Binding-site contacts:
Ligand atom C7 contacts residue ARG84 of chain 1.C at 3.9 Å.
Ligand atom O7 contacts residue CYS85 of chain 1.C at 3.8 Å.
Ligand atom C8 contacts residue GLY8 of chain 1.C at 4.3 Å.
Ligand atom C4 contacts residue ASN86 of chain 1.C at 4.3 Å.
Ligand atom C2 contacts residue ARG84 of chain 1.C at 4.4 Å.
Ligand atom C7 contacts residue GLY8 of chain 1.C at 3.8 Å.
Ligand atom C2 contacts residue ASN86 of chain 1.C at 2.5 Å.
Ligand atom C5 contacts residue ASN86 of chain 1.C at 3.7 Å.
Ligand atom O7 contacts residue ARG84 of chain 1.C at 3.0 Å (salt-bridge).
Ligand atom O7 contacts residue GLN6 of chain 1.C at 3.3 Å (h-bond).
Ligand atom O5 contacts residue ARG84 of chain 1.C at 3.9 Å.
Ligand atom C7 contacts residue GLN6 of chain 1.C at 3.8 Å.
Ligand atom O7 contacts residue GLY8 of chain 1.C at 2.8 Å (h-bond).
Ligand atom C1 contacts residue ASN86 of chain 1.C at 1.4 Å.
Ligand atom C7 contacts residue ASN86 of chain 1.C at 3.8 Å.
Ligand atom C3 contacts residue ASN86 of chain 1.C at 3.8 Å.
Ligand atom C8 contacts residue GLN6 of chain 1.C at 4.2 Å.
Ligand atom N2 contacts residue ASN86 of chain 1.C at 2.9 Å (h-bond).
Ligand atom C8 contacts residue ASN86 of chain 1.C at 4.3 Å.
Ligand atom O7 contacts residue ASN86 of chain 1.C at 4.2 Å.
Ligand atom C1 contacts residue ARG84 of chain 1.C at 3.4 Å.
Ligand atom N2 contacts residue ARG84 of chain 1.C at 4.0 Å.
Ligand atom O5 contacts residue ASN86 of chain 1.C at 2.4 Å (h-bond).
Ligand atom O7 contacts residue CYS7 of chain 1.C at 3.5 Å.
Ligand atom C5 contacts residue ARG84 of chain 1.C at 3.9 Å.

Sequence of chain 1.C:
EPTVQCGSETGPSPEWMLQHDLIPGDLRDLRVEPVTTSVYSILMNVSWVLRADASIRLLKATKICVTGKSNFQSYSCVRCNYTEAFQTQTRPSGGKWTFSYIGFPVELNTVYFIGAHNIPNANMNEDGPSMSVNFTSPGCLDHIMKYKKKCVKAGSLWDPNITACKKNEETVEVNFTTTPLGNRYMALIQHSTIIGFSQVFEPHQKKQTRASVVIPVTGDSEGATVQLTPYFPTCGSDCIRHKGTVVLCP

This protein binds this small molecule.
Small molecule (SMILES): CC(=O)N[C@@H]1[C@@H](O)[C@H](O)[C@@H](CO)O[C@H]1O